Sequence of chain 1.C:
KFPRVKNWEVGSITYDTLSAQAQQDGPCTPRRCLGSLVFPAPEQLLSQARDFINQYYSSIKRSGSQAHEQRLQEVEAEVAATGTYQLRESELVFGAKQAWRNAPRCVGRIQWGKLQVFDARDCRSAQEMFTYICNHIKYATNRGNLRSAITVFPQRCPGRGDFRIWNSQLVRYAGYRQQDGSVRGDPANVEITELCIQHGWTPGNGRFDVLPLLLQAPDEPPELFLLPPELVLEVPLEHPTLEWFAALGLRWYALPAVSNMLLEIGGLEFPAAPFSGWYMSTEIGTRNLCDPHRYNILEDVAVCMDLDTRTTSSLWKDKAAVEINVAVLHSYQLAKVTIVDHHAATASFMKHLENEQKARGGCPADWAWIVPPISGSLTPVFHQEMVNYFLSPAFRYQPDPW

Binding-site contacts:
Ligand atom C13 contacts residue HEM1 of chain 1.Z at 3.2 Å.
Ligand atom C05 contacts residue VAL296 of chain 1.C at 3.6 Å (hydrophobic).
Ligand atom N02 contacts residue GLU321 of chain 1.C at 2.5 Å (salt-bridge).
Ligand atom C16 contacts residue HEM1 of chain 1.Z at 3.3 Å.
Ligand atom N02 contacts residue HEM1 of chain 1.Z at 3.4 Å.
Ligand atom N19 contacts residue TRP407 of chain 1.C at 3.7 Å.
Ligand atom F15 contacts residue HEM1 of chain 1.Z at 2.2 Å.
Ligand atom C03 contacts residue PRO294 of chain 1.C at 3.6 Å (hydrophobic).
Ligand atom N01 contacts residue GLU321 of chain 1.C at 2.7 Å (salt-bridge).
Ligand atom C02 contacts residue TRP316 of chain 1.C at 3.9 Å (hydrophobic).
Ligand atom C12 contacts residue HEM1 of chain 1.Z at 3.2 Å.
Ligand atom C11 contacts residue HEM1 of chain 1.Z at 3.5 Å.
Ligand atom C15 contacts residue HEM1 of chain 1.Z at 2.8 Å.
Ligand atom C09 contacts residue GLN207 of chain 1.C at 3.6 Å.
Ligand atom C07 contacts residue HEM1 of chain 1.Z at 3.4 Å.
Ligand atom N19 contacts residue HEM1 of chain 1.Z at 2.2 Å (h-bond).
Ligand atom F16 contacts residue HEM1 of chain 1.Z at 3.3 Å.
Ligand atom C14 contacts residue HEM1 of chain 1.Z at 3.6 Å.
Ligand atom N02 contacts residue PRO294 of chain 1.C at 3.9 Å.
Ligand atom C12 contacts residue GLN207 of chain 1.C at 3.8 Å.
Ligand atom C07 contacts residue PRO294 of chain 1.C at 3.8 Å (hydrophobic).
Ligand atom C02 contacts residue GLU321 of chain 1.C at 3.4 Å.
Ligand atom N02 contacts residue TRP316 of chain 1.C at 2.9 Å (h-bond).
Ligand atom C04 contacts residue HEM1 of chain 1.Z at 3.9 Å.
Ligand atom C03 contacts residue HEM1 of chain 1.Z at 3.2 Å.
Ligand atom C07 contacts residue PHE313 of chain 1.C at 3.7 Å (hydrophobic).
Ligand atom N02 contacts residue TYR317 of chain 1.C at 3.6 Å.
Ligand atom C17 contacts residue HEM1 of chain 1.Z at 3.8 Å.
Ligand atom C02 contacts residue HEM1 of chain 1.Z at 3.6 Å.
Ligand atom C18 contacts residue H4B1 of chain 1.AA at 3.4 Å.
Ligand atom C08 contacts residue HEM1 of chain 1.Z at 3.5 Å.
Ligand atom C02 contacts residue PRO294 of chain 1.C at 3.8 Å (hydrophobic).
Ligand atom N19 contacts residue H4B1 of chain 1.AA at 2.6 Å (h-bond).
Ligand atom N01 contacts residue HEM1 of chain 1.Z at 3.8 Å.
Ligand atom C11 contacts residue GLN207 of chain 1.C at 3.6 Å.
Ligand atom C06 contacts residue GLU321 of chain 1.C at 3.6 Å.
Ligand atom F16 contacts residue VAL296 of chain 1.C at 3.0 Å.
Ligand atom C07 contacts residue GLY315 of chain 1.C at 3.6 Å.
Ligand atom C18 contacts residue HEM1 of chain 1.Z at 3.5 Å.
Ligand atom C08 contacts residue GLU321 of chain 1.C at 3.7 Å.

A small-molecule ligand and the protein it binds are described below.
Small molecule (SMILES): Cc1cc(N)nc(CCc2cc(CCN)cc(F)c2F)c1